Binding-site contacts:
Ligand atom N3 contacts residue LEU99 of chain 1.H at 3.7 Å.
Ligand atom C8 contacts residue TYR108 of chain 1.H at 4.0 Å (hydrophobic).
Ligand atom C11 contacts residue THR36 of chain 1.G at 3.8 Å.
Ligand atom C7 contacts residue TRP93 of chain 1.G at 3.7 Å (hydrophobic).
Ligand atom C5 contacts residue TYR108 of chain 1.H at 3.9 Å (hydrophobic).
Ligand atom C15 contacts residue TYR34 of chain 1.G at 4.1 Å (hydrophobic).
Ligand atom C5 contacts residue LEU99 of chain 1.H at 4.1 Å (hydrophobic).
Ligand atom C10 contacts residue LEU98 of chain 1.G at 3.5 Å (hydrophobic).
Ligand atom C10 contacts residue TYR108 of chain 1.H at 3.9 Å (hydrophobic).
Ligand atom C2 contacts residue GLU50 of chain 1.H at 3.5 Å.
Ligand atom O18 contacts residue HIS106 of chain 1.H at 3.4 Å.
Ligand atom N3 contacts residue TRP93 of chain 1.G at 3.7 Å.
Ligand atom C13 contacts residue TRP93 of chain 1.G at 3.3 Å (hydrophobic).
Ligand atom C8 contacts residue TRP93 of chain 1.G at 3.4 Å (hydrophobic).
Ligand atom C9 contacts residue TRP93 of chain 1.G at 3.8 Å (hydrophobic).
Ligand atom N3 contacts residue GLU50 of chain 1.H at 2.6 Å (salt-bridge).
Ligand atom C17 contacts residue HIS106 of chain 1.H at 4.0 Å.
Ligand atom C2 contacts residue TRP93 of chain 1.G at 3.6 Å (hydrophobic).
Ligand atom N12 contacts residue TRP93 of chain 1.G at 3.6 Å.
Ligand atom N1 contacts residue TRP93 of chain 1.G at 3.5 Å.
Ligand atom N12 contacts residue PHE101 of chain 1.H at 3.8 Å.
Ligand atom N12 contacts residue ASN59 of chain 1.H at 4.2 Å.
Ligand atom C14 contacts residue TYR108 of chain 1.H at 3.7 Å (hydrophobic).
Ligand atom C5 contacts residue LEU98 of chain 1.G at 4.0 Å (hydrophobic).
Ligand atom C7 contacts residue TYR108 of chain 1.H at 3.6 Å (hydrophobic).
Ligand atom C10 contacts residue LEU110 of chain 1.H at 3.7 Å (hydrophobic).
Ligand atom C11 contacts residue TYR108 of chain 1.H at 3.7 Å (hydrophobic).
Ligand atom C10 contacts residue LEU99 of chain 1.H at 4.1 Å (hydrophobic).
Ligand atom C9 contacts residue LEU99 of chain 1.H at 4.1 Å (hydrophobic).
Ligand atom N12 contacts residue GLU50 of chain 1.H at 2.7 Å (salt-bridge).
Ligand atom C6 contacts residue TYR108 of chain 1.H at 3.5 Å (hydrophobic).
Ligand atom C11 contacts residue LEU98 of chain 1.G at 4.1 Å (hydrophobic).
Ligand atom C11 contacts residue TYR34 of chain 1.G at 3.3 Å (hydrophobic).
Ligand atom C10 contacts residue THR36 of chain 1.G at 3.9 Å.
Ligand atom C6 contacts residue LEU98 of chain 1.G at 4.0 Å (hydrophobic).
Ligand atom O18 contacts residue TYR108 of chain 1.H at 4.0 Å.
Ligand atom C4 contacts residue LEU99 of chain 1.H at 3.6 Å (hydrophobic).
Ligand atom C9 contacts residue GLU50 of chain 1.H at 3.7 Å.
Ligand atom C4 contacts residue GLU50 of chain 1.H at 4.1 Å.
Ligand atom C15 contacts residue TYR108 of chain 1.H at 3.8 Å (hydrophobic).

Sequence of chain 1.G:
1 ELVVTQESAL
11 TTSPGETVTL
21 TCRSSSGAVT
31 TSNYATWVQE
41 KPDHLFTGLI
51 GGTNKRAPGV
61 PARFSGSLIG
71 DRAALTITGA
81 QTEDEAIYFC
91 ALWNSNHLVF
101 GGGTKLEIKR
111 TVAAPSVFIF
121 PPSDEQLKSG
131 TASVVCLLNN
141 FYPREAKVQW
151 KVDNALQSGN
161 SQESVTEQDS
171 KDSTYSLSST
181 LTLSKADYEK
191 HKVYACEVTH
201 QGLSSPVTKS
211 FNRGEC

This small molecule binds to this protein.
Small molecule (SMILES): Cc1cc2nc(N)n(CCCCC(=O)O)c2cc1C

Sequence of chain 1.H:
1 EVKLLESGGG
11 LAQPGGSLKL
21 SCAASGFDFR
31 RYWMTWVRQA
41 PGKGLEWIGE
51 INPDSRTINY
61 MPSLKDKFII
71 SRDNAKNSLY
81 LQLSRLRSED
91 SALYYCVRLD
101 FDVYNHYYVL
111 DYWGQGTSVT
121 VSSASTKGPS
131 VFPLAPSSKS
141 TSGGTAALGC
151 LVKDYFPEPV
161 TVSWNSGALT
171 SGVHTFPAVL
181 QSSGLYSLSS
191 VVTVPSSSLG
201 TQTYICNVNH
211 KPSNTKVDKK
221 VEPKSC